A protein and the small-molecule ligand that binds it are described below.
Small molecule (SMILES): CC(C)C[C@H](O)[C@H](O)[C@@H](C[C@H]1CC=CCC1)NC(=O)[C@H](Cc1csc(N)n1)NC(=O)[C@H](Cc1ccccc1)NS(=O)(=O)N1CCOCC1

Binding-site contacts:
Ligand atom C2 contacts residue PRO111 of chain 1.B at 3.5 Å (hydrophobic).
Ligand atom O2 contacts residue SER77 of chain 1.B at 3.0 Å (h-bond).
Ligand atom C17 contacts residue ASP31 of chain 1.B at 3.3 Å.
Ligand atom C11 contacts residue SER77 of chain 1.B at 3.0 Å.
Ligand atom O4 contacts residue SER77 of chain 1.B at 3.5 Å (h-bond).
Ligand atom C1 contacts residue ALA115 of chain 1.B at 3.4 Å (hydrophobic).
Ligand atom N4 contacts residue SER226 of chain 1.B at 2.8 Å (h-bond).
Ligand atom C11 contacts residue MET296 of chain 1.B at 3.5 Å (hydrophobic).
Ligand atom C16 contacts residue ASP31 of chain 1.B at 3.1 Å.
Ligand atom N5 contacts residue ALA222 of chain 1.B at 3.2 Å.
Ligand atom N4 contacts residue TYR224 of chain 1.B at 3.0 Å (h-bond).
Ligand atom N2 contacts residue SER223 of chain 1.B at 3.0 Å (h-bond).
Ligand atom C17 contacts residue TYR76 of chain 1.B at 3.2 Å (hydrophobic).
Ligand atom N1 contacts residue THR78 of chain 1.B at 2.7 Å (h-bond).
Ligand atom C6 contacts residue GLN12 of chain 1.B at 3.5 Å.
Ligand atom C24 contacts residue LEU114 of chain 1.B at 3.4 Å (hydrophobic).
Ligand atom C15 contacts residue SER226 of chain 1.B at 3.3 Å.
Ligand atom C12 contacts residue SER77 of chain 1.B at 3.4 Å.
Ligand atom O2 contacts residue THR78 of chain 1.B at 3.2 Å (h-bond).
Ligand atom C13 contacts residue SER77 of chain 1.B at 3.1 Å.
Ligand atom C16 contacts residue GLY221 of chain 1.B at 3.4 Å.
Ligand atom C8 contacts residue THR78 of chain 1.B at 3.5 Å.
Ligand atom C18 contacts residue ASP31 of chain 1.B at 3.1 Å.
Ligand atom N4 contacts residue ALA307 of chain 1.B at 3.3 Å.
Ligand atom O3 contacts residue ASP219 of chain 1.B at 2.2 Å (salt-bridge).
Ligand atom O4 contacts residue TYR76 of chain 1.B at 3.5 Å.
Ligand atom S1 contacts residue MET296 of chain 1.B at 3.5 Å.
Ligand atom C31 contacts residue THR78 of chain 1.B at 3.5 Å.
Ligand atom N3 contacts residue GLY221 of chain 1.B at 2.7 Å (h-bond).
Ligand atom C15 contacts residue ALA222 of chain 1.B at 3.5 Å (hydrophobic).
Ligand atom O5 contacts residue PRO111 of chain 1.B at 3.0 Å.
Ligand atom O6 contacts residue TYR224 of chain 1.B at 3.4 Å.
Ligand atom C30 contacts residue THR78 of chain 1.B at 3.3 Å.
Ligand atom O6 contacts residue SER223 of chain 1.B at 3.4 Å (h-bond).
Ligand atom S1 contacts residue SER226 of chain 1.B at 3.5 Å (h-bond).
Ligand atom O1 contacts residue ALA222 of chain 1.B at 3.5 Å.
Ligand atom S1 contacts residue ALA307 of chain 1.B at 3.5 Å.
Ligand atom O3 contacts residue ASP31 of chain 1.B at 3.2 Å (salt-bridge).
Ligand atom O1 contacts residue SER223 of chain 1.B at 2.9 Å (h-bond).
Ligand atom C1 contacts residue PRO111 of chain 1.B at 3.5 Å (hydrophobic).

Sequence of chain 1.B:
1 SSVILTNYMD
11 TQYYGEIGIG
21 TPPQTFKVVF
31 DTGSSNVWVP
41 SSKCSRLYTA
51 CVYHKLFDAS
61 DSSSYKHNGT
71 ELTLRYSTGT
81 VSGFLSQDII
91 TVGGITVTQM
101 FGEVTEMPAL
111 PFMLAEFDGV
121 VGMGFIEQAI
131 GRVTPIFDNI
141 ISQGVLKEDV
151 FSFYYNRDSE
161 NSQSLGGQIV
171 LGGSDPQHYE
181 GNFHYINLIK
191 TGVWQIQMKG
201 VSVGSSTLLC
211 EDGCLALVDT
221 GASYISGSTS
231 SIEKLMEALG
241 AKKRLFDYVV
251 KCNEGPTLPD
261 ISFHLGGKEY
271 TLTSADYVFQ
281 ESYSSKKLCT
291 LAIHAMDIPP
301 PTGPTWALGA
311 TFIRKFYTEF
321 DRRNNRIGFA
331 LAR